Sequence of chain 5.NA:
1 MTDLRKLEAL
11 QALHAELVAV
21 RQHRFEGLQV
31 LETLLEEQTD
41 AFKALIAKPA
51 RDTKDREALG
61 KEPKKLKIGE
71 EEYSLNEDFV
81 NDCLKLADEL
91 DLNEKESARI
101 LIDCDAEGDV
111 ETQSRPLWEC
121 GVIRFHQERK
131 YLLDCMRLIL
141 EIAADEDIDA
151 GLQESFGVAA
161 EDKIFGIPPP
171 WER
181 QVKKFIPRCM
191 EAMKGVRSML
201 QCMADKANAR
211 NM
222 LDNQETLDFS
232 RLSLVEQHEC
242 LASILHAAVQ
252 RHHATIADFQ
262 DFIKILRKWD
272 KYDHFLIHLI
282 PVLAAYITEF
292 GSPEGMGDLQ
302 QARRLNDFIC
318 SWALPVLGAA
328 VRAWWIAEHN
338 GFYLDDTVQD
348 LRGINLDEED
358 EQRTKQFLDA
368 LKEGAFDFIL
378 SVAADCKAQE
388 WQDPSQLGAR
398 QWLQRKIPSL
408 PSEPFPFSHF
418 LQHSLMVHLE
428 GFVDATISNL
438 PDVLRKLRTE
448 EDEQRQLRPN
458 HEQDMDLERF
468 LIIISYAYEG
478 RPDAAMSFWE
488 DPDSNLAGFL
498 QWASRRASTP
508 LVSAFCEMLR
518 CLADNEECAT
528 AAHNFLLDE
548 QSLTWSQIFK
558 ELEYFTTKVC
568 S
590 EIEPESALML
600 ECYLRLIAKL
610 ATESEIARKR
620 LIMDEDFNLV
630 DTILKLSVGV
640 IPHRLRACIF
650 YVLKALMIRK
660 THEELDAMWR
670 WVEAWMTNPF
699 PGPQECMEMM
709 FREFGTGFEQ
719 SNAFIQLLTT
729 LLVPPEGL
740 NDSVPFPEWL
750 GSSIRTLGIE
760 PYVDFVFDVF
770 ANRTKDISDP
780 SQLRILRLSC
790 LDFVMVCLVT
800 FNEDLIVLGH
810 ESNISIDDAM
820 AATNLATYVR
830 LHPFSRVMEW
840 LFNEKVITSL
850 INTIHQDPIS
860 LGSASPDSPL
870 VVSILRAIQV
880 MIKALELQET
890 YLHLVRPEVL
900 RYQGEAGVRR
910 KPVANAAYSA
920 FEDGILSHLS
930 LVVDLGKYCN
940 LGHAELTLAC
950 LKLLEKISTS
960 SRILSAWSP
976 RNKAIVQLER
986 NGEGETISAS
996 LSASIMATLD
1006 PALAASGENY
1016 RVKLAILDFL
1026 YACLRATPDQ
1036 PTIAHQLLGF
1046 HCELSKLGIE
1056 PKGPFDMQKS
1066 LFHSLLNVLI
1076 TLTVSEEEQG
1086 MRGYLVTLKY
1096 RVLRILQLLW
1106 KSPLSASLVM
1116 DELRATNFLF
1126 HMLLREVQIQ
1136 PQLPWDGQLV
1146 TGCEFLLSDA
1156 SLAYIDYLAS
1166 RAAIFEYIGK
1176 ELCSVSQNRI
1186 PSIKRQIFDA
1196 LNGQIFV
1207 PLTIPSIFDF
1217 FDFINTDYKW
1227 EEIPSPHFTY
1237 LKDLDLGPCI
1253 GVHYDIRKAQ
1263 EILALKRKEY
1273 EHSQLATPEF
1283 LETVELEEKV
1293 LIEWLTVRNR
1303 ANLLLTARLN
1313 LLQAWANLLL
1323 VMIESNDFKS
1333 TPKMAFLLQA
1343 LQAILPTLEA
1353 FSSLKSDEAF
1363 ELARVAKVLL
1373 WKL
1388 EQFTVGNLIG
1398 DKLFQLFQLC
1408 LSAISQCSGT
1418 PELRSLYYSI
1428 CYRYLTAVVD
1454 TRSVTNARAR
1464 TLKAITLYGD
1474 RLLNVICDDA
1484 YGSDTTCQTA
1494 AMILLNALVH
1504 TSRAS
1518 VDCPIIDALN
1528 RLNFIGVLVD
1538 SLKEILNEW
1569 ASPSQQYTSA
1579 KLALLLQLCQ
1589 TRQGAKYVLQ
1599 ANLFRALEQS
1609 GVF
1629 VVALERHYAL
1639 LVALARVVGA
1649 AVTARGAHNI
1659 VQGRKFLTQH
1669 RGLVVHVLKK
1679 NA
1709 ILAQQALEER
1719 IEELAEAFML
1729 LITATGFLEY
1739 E

Binding-site contacts:
Ligand atom CG contacts residue PHE496 of chain 5.NA at 4.0 Å (hydrophobic).
Ligand atom CA contacts residue ARG442 of chain 5.NA at 3.6 Å.
Ligand atom N contacts residue ASN492 of chain 5.NA at 3.3 Å (h-bond).
Ligand atom O contacts residue PRO438 of chain 5.NA at 4.0 Å.
Ligand atom C contacts residue ASN492 of chain 5.NA at 4.0 Å.
Ligand atom CE1 contacts residue PHE496 of chain 5.NA at 3.6 Å (hydrophobic).
Ligand atom CD2 contacts residue ARG442 of chain 5.NA at 3.5 Å.
Ligand atom CD2 contacts residue PRO438 of chain 5.NA at 4.4 Å (hydrophobic).
Ligand atom O contacts residue ARG442 of chain 5.NA at 4.3 Å.
Ligand atom C contacts residue ARG442 of chain 5.NA at 4.4 Å.
Ligand atom CE1 contacts residue ILE434 of chain 5.NA at 3.9 Å (hydrophobic).
Ligand atom CD1 contacts residue ASN492 of chain 5.NA at 3.9 Å.
Ligand atom CD1 contacts residue ILE434 of chain 5.NA at 4.1 Å (hydrophobic).
Ligand atom CD1 contacts residue PRO438 of chain 5.NA at 4.4 Å (hydrophobic).
Ligand atom N contacts residue ARG442 of chain 5.NA at 4.2 Å.
Ligand atom CB contacts residue ASN492 of chain 5.NA at 3.8 Å.
Ligand atom CG contacts residue ASN492 of chain 5.NA at 4.3 Å.
Ligand atom CB contacts residue GLY495 of chain 5.NA at 3.9 Å.
Ligand atom CA contacts residue ASN492 of chain 5.NA at 3.3 Å.
Ligand atom N contacts residue SER491 of chain 5.NA at 4.1 Å.
Ligand atom CE2 contacts residue ARG442 of chain 5.NA at 3.6 Å.
Ligand atom CE2 contacts residue PRO438 of chain 5.NA at 3.7 Å (hydrophobic).
Ligand atom CD1 contacts residue PHE496 of chain 5.NA at 3.7 Å (hydrophobic).
Ligand atom CE1 contacts residue PRO438 of chain 5.NA at 3.8 Å (hydrophobic).
Ligand atom CB contacts residue PHE496 of chain 5.NA at 3.9 Å (hydrophobic).
Ligand atom O contacts residue ASN492 of chain 5.NA at 4.2 Å.
Ligand atom CZ contacts residue PHE496 of chain 5.NA at 3.9 Å (hydrophobic).
Ligand atom CZ contacts residue PRO438 of chain 5.NA at 3.4 Å (hydrophobic).
Ligand atom CG contacts residue GLY495 of chain 5.NA at 4.4 Å.

A protein and the small-molecule ligand that binds it are described below.
Small molecule (SMILES): N[C@@H](Cc1ccccc1)C(=O)NCC=O